Binding-site contacts:
Ligand atom C contacts residue GLU28 of chain 1.B at 3.3 Å.
Ligand atom CE1 contacts residue ILE49 of chain 1.A at 4.1 Å (hydrophobic).
Ligand atom CE1 contacts residue SER51 of chain 1.B at 3.3 Å.
Ligand atom OXT contacts residue GLU28 of chain 1.B at 3.9 Å.
Ligand atom CD2 contacts residue MET46 of chain 1.A at 3.4 Å (hydrophobic).
Ligand atom N contacts residue ASN27 of chain 1.B at 2.9 Å (h-bond).
Ligand atom CB contacts residue ASN27 of chain 1.B at 4.1 Å.
Ligand atom CD1 contacts residue SER51 of chain 1.B at 3.9 Å.
Ligand atom CZ contacts residue MET46 of chain 1.A at 3.6 Å (hydrophobic).
Ligand atom CD1 contacts residue ILE63 of chain 1.B at 4.0 Å (hydrophobic).
Ligand atom N contacts residue ASN45 of chain 1.A at 4.0 Å.
Ligand atom OXT contacts residue ASN45 of chain 1.A at 3.9 Å.
Ligand atom CZ contacts residue SER51 of chain 1.B at 3.3 Å.
Ligand atom CG contacts residue MET46 of chain 1.A at 4.0 Å (hydrophobic).
Ligand atom N contacts residue MET46 of chain 1.A at 3.7 Å.
Ligand atom CB contacts residue VAL61 of chain 1.B at 4.2 Å (hydrophobic).
Ligand atom CG contacts residue ILE63 of chain 1.B at 4.1 Å (hydrophobic).
Ligand atom O contacts residue GLU28 of chain 1.B at 3.4 Å (salt-bridge).
Ligand atom N contacts residue GLU28 of chain 1.B at 4.0 Å.
Ligand atom CZ contacts residue HIS48 of chain 1.A at 4.0 Å.
Ligand atom CE2 contacts residue MET46 of chain 1.A at 3.2 Å (hydrophobic).
Ligand atom CE2 contacts residue VAL47 of chain 1.A at 3.7 Å (hydrophobic).
Ligand atom CD1 contacts residue LEU32 of chain 1.B at 3.9 Å (hydrophobic).
Ligand atom O contacts residue GLY31 of chain 1.B at 3.3 Å (h-bond).
Ligand atom CD1 contacts residue MET46 of chain 1.A at 3.6 Å (hydrophobic).
Ligand atom C contacts residue MET46 of chain 1.A at 3.9 Å (hydrophobic).
Ligand atom CB contacts residue ILE63 of chain 1.B at 4.0 Å (hydrophobic).
Ligand atom OXT contacts residue MET46 of chain 1.A at 3.4 Å.
Ligand atom CE1 contacts residue MET46 of chain 1.A at 3.2 Å (hydrophobic).
Ligand atom CD2 contacts residue SER51 of chain 1.B at 4.1 Å.
Ligand atom CE2 contacts residue SER51 of chain 1.B at 3.5 Å.
Ligand atom O contacts residue LEU32 of chain 1.B at 3.1 Å (h-bond).
Ligand atom O contacts residue MET46 of chain 1.A at 3.8 Å.
Ligand atom CE2 contacts residue HIS48 of chain 1.A at 4.2 Å.
Ligand atom OXT contacts residue GLY30 of chain 1.B at 4.1 Å.
Ligand atom CA contacts residue GLU28 of chain 1.B at 3.3 Å.
Ligand atom O contacts residue GLY30 of chain 1.B at 3.5 Å (h-bond).
Ligand atom CZ contacts residue VAL47 of chain 1.A at 4.0 Å (hydrophobic).
Ligand atom CA contacts residue ASN27 of chain 1.B at 3.8 Å.
Ligand atom C contacts residue GLY30 of chain 1.B at 4.0 Å.

This protein binds this small molecule.
Small molecule (SMILES): N[C@@H](Cc1ccccc1)C(=O)O

Sequence of chain 1.A:
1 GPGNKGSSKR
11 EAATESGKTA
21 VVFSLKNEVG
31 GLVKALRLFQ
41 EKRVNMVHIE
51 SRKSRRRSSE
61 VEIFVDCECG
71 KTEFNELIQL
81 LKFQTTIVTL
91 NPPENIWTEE

Sequence of chain 1.B:
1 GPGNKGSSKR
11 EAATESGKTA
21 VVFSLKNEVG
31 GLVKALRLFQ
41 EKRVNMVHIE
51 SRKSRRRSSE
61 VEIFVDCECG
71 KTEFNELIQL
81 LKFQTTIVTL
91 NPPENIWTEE